The protein below binds the small molecule below.
Small molecule (SMILES): CC(=O)N[C@@H]1[C@@H](O)[C@H](O)[C@@H](CO)O[C@H]1O

Sequence of chain 6.C:
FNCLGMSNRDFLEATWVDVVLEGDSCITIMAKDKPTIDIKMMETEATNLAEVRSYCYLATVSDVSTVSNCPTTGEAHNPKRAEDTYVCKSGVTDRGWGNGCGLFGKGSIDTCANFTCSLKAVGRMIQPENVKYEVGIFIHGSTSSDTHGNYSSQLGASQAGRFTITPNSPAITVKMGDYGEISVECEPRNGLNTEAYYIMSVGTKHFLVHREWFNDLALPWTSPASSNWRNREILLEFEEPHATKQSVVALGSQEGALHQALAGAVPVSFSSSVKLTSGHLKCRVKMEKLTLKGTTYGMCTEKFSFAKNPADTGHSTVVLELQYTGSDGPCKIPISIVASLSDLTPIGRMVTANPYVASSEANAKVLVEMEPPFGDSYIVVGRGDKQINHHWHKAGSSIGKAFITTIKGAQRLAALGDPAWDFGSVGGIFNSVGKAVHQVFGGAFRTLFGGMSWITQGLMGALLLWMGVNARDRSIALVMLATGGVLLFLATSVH

Binding-site contacts:
Ligand atom C2 contacts residue ASN118 of chain 6.C at 2.4 Å.
Ligand atom O6 contacts residue THR89 of chain 6.C at 3.5 Å.
Ligand atom C5 contacts residue THR120 of chain 6.C at 4.0 Å.
Ligand atom C8 contacts residue TYR90 of chain 6.C at 3.9 Å (hydrophobic).
Ligand atom O6 contacts residue ASN118 of chain 6.C at 4.1 Å.
Ligand atom C1 contacts residue THR89 of chain 6.C at 3.9 Å.
Ligand atom C6 contacts residue THR120 of chain 6.C at 3.4 Å.
Ligand atom C7 contacts residue TYR90 of chain 6.C at 3.8 Å (hydrophobic).
Ligand atom C8 contacts residue ASN118 of chain 6.C at 3.9 Å.
Ligand atom C2 contacts residue SER66 of chain 6.C at 4.4 Å.
Ligand atom N2 contacts residue ASN118 of chain 6.C at 2.9 Å (h-bond).
Ligand atom O6 contacts residue PHE119 of chain 6.C at 2.8 Å (h-bond).
Ligand atom O7 contacts residue ASN118 of chain 6.C at 4.5 Å.
Ligand atom C1 contacts residue SER66 of chain 6.C at 4.2 Å.
Ligand atom N2 contacts residue TYR90 of chain 6.C at 4.5 Å.
Ligand atom O5 contacts residue THR120 of chain 6.C at 3.4 Å (h-bond).
Ligand atom C3 contacts residue ASN118 of chain 6.C at 3.8 Å.
Ligand atom C7 contacts residue ASN118 of chain 6.C at 3.6 Å.
Ligand atom C6 contacts residue PHE119 of chain 6.C at 4.1 Å (hydrophobic).
Ligand atom C6 contacts residue THR89 of chain 6.C at 4.2 Å.
Ligand atom C1 contacts residue ASN118 of chain 6.C at 1.4 Å.
Ligand atom O6 contacts residue THR120 of chain 6.C at 3.1 Å (h-bond).
Ligand atom C5 contacts residue ASN118 of chain 6.C at 3.7 Å.
Ligand atom O5 contacts residue THR89 of chain 6.C at 3.8 Å.
Ligand atom O5 contacts residue PHE119 of chain 6.C at 4.2 Å.
Ligand atom O7 contacts residue TYR90 of chain 6.C at 3.7 Å.
Ligand atom C4 contacts residue ASN118 of chain 6.C at 4.2 Å.
Ligand atom O5 contacts residue ASN118 of chain 6.C at 2.4 Å (h-bond).
Ligand atom C5 contacts residue THR89 of chain 6.C at 4.1 Å.